Binding-site contacts:
Ligand atom N01 contacts residue HIS4 of chain 1.F at 2.9 Å (h-bond).
Ligand atom N3 contacts residue ALA87 of chain 1.F at 3.3 Å.
Ligand atom N1 contacts residue ARG11 of chain 1.F at 3.1 Å (salt-bridge).
Ligand atom N35 contacts residue TYR10 of chain 1.E at 3.1 Å.
Ligand atom N39 contacts residue LEU13 of chain 1.E at 3.5 Å.
Ligand atom C40 contacts residue ALA87 of chain 1.E at 3.5 Å (hydrophobic).
Ligand atom N9 contacts residue ALA87 of chain 1.F at 3.5 Å.
Ligand atom O43 contacts residue HIS4 of chain 1.F at 3.5 Å (h-bond).
Ligand atom N39 contacts residue ARG11 of chain 1.E at 3.2 Å (salt-bridge).
Ligand atom C8 contacts residue TYR10 of chain 1.E at 3.0 Å (hydrophobic).
Ligand atom C4 contacts residue ALA87 of chain 1.F at 3.4 Å (hydrophobic).
Ligand atom N41 contacts residue ALA87 of chain 1.E at 2.8 Å (h-bond).
Ligand atom P27 contacts residue TYR10 of chain 1.F at 3.2 Å.
Ligand atom O23 contacts residue ARG84 of chain 1.E at 3.5 Å.
Ligand atom C2 contacts residue ARG11 of chain 1.F at 3.4 Å.
Ligand atom O20 contacts residue TYR10 of chain 1.E at 2.8 Å (h-bond).
Ligand atom N41 contacts residue PRO89 of chain 1.E at 3.1 Å (h-bond).
Ligand atom O19 contacts residue LYS25 of chain 1.F at 2.5 Å (salt-bridge).
Ligand atom O19 contacts residue TYR10 of chain 1.E at 2.9 Å (h-bond).
Ligand atom O2' contacts residue PRO89 of chain 1.F at 3.1 Å.
Ligand atom O30 contacts residue MET80 of chain 1.E at 3.1 Å.
Ligand atom C25 contacts residue MET80 of chain 1.E at 3.4 Å (hydrophobic).
Ligand atom N41 contacts residue GLN88 of chain 1.E at 3.3 Å.
Ligand atom C6 contacts residue TYR10 of chain 1.F at 3.5 Å (hydrophobic).
Ligand atom C21 contacts residue TYR10 of chain 1.E at 3.5 Å (hydrophobic).
Ligand atom N42 contacts residue ALA87 of chain 1.E at 3.3 Å.
Ligand atom N41 contacts residue ARG11 of chain 1.E at 3.3 Å.
Ligand atom O29 contacts residue TYR10 of chain 1.F at 2.3 Å (h-bond).
Ligand atom O17 contacts residue TYR10 of chain 1.E at 2.9 Å (h-bond).
Ligand atom C34 contacts residue TYR10 of chain 1.E at 3.4 Å (hydrophobic).
Ligand atom O43 contacts residue ARG11 of chain 1.E at 3.4 Å (salt-bridge).
Ligand atom N7 contacts residue TYR10 of chain 1.E at 3.3 Å (h-bond).
Ligand atom O4' contacts residue ILE83 of chain 1.F at 3.1 Å.
Ligand atom O23 contacts residue MET80 of chain 1.F at 3.4 Å.
Ligand atom O43 contacts residue GLN3 of chain 1.F at 3.1 Å (h-bond).
Ligand atom P18 contacts residue TYR10 of chain 1.E at 3.1 Å.
Ligand atom C34 contacts residue TYR10 of chain 1.F at 3.1 Å (hydrophobic).
Ligand atom O44 contacts residue MET80 of chain 1.F at 3.4 Å.
Ligand atom O26 contacts residue TYR10 of chain 1.F at 3.1 Å (h-bond).
Ligand atom C37 contacts residue TYR10 of chain 1.E at 3.4 Å (hydrophobic).

Sequence of chain 1.E:
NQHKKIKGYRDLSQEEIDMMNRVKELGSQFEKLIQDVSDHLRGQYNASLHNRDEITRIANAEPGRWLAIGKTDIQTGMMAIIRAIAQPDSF

Sequence of chain 1.F:
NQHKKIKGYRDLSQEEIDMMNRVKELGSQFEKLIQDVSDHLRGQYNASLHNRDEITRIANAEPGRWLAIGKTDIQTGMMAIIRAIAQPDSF

The protein below binds the small molecule below.
Small molecule (SMILES): Nc1nc(=O)c2ncn([C@@H]3O[C@@H]4COP(=O)(O)O[C@H]5[C@@H](O)[C@H](n6cnc7c(N)ncnc76)O[C@@H]5COP(=O)(O)O[C@@H]3[C@@H]4O)c2[nH]1